Sequence of chain 1.A:
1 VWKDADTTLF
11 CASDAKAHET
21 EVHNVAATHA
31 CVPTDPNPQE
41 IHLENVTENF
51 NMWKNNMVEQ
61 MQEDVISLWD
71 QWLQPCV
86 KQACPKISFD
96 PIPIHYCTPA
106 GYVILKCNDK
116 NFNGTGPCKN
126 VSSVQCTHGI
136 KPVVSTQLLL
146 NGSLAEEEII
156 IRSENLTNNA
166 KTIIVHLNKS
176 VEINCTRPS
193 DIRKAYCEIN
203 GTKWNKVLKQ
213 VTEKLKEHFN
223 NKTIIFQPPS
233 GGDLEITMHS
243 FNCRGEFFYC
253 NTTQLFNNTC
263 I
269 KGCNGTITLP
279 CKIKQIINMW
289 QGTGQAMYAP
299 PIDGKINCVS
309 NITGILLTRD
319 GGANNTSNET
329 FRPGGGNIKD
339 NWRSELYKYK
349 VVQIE

Binding-site contacts:
Ligand atom O3 contacts residue ASN259 of chain 1.A at 4.1 Å.
Ligand atom O7 contacts residue GLN256 of chain 1.A at 3.1 Å.
Ligand atom O6 contacts residue CYS271 of chain 1.A at 4.2 Å.
Ligand atom C1 contacts residue CYS262 of chain 1.A at 4.0 Å (hydrophobic).
Ligand atom O7 contacts residue THR255 of chain 1.A at 4.2 Å.
Ligand atom O6 contacts residue THR261 of chain 1.A at 3.9 Å.
Ligand atom O6 contacts residue GLY270 of chain 1.A at 4.5 Å.
Ligand atom C6 contacts residue THR261 of chain 1.A at 4.5 Å.
Ligand atom C1 contacts residue THR261 of chain 1.A at 3.8 Å.
Ligand atom C7 contacts residue ASN259 of chain 1.A at 4.0 Å.
Ligand atom O6 contacts residue CYS262 of chain 1.A at 3.6 Å.
Ligand atom C7 contacts residue GLN256 of chain 1.A at 3.9 Å.
Ligand atom C5 contacts residue THR261 of chain 1.A at 4.0 Å.
Ligand atom C8 contacts residue GLN256 of chain 1.A at 4.1 Å.
Ligand atom O3 contacts residue CYS262 of chain 1.A at 4.2 Å.
Ligand atom C4 contacts residue ASN259 of chain 1.A at 4.5 Å.
Ligand atom O7 contacts residue ASN259 of chain 1.A at 3.6 Å.
Ligand atom N2 contacts residue ASN259 of chain 1.A at 3.5 Å (h-bond).
Ligand atom O3 contacts residue ASN272 of chain 1.A at 4.1 Å.
Ligand atom C3 contacts residue ASN259 of chain 1.A at 3.9 Å.
Ligand atom O5 contacts residue THR261 of chain 1.A at 3.2 Å (h-bond).
Ligand atom C5 contacts residue ASN259 of chain 1.A at 4.0 Å.
Ligand atom C1 contacts residue ASN259 of chain 1.A at 1.5 Å.
Ligand atom C2 contacts residue ASN259 of chain 1.A at 2.6 Å.
Ligand atom O5 contacts residue ASN259 of chain 1.A at 2.6 Å (h-bond).
Ligand atom O5 contacts residue CYS262 of chain 1.A at 3.8 Å.

This protein binds this small molecule.
Small molecule (SMILES): CC(=O)N[C@@H]1[C@@H](O)[C@H](O)[C@@H](CO)O[C@H]1O